Sequence of chain 7.A:
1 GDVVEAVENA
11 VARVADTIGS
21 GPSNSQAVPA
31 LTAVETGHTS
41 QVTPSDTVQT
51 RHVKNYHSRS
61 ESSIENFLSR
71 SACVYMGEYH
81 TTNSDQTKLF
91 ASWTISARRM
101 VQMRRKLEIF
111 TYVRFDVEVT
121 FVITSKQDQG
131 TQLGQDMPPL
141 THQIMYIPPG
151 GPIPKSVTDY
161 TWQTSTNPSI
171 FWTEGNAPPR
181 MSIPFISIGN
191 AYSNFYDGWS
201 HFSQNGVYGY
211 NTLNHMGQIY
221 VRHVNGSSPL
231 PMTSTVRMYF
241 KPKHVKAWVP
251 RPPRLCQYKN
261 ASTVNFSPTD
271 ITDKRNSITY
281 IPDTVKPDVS

This small molecule binds to this protein.
Small molecule (SMILES): NCCCCCCCCCCCC(=O)O

Binding-site contacts:
Ligand atom C3 contacts residue ILE183 of chain 7.A at 3.7 Å (hydrophobic).
Ligand atom C7 contacts residue ILE95 of chain 7.A at 4.3 Å (hydrophobic).
Ligand atom C10 contacts residue TYR192 of chain 7.A at 4.3 Å (hydrophobic).
Ligand atom O contacts residue VAL113 of chain 7.A at 4.0 Å.
Ligand atom CA2 contacts residue PHE115 of chain 7.A at 4.3 Å (hydrophobic).
Ligand atom C3 contacts residue ILE95 of chain 7.A at 4.2 Å (hydrophobic).
Ligand atom OXT contacts residue MET216 of chain 7.A at 4.2 Å.
Ligand atom C5 contacts residue PHE240 of chain 7.A at 4.1 Å (hydrophobic).
Ligand atom C contacts residue ASN194 of chain 7.A at 4.0 Å.
Ligand atom C contacts residue TYR192 of chain 7.A at 4.2 Å (hydrophobic).
Ligand atom C7 contacts residue VAL117 of chain 7.A at 4.3 Å (hydrophobic).
Ligand atom O contacts residue LEU107 of chain 7.A at 4.4 Å.
Ligand atom C9 contacts residue PHE115 of chain 7.A at 4.1 Å (hydrophobic).
Ligand atom C1 contacts residue ILE183 of chain 7.A at 4.2 Å (hydrophobic).
Ligand atom C contacts residue TYR210 of chain 7.A at 4.1 Å (hydrophobic).
Ligand atom C5 contacts residue ILE95 of chain 7.A at 3.8 Å (hydrophobic).
Ligand atom C6 contacts residue TYR192 of chain 7.A at 4.4 Å (hydrophobic).
Ligand atom C10 contacts residue MET216 of chain 7.A at 3.6 Å (hydrophobic).
Ligand atom C1 contacts residue VAL119 of chain 7.A at 4.2 Å (hydrophobic).
Ligand atom N contacts residue ILE219 of chain 7.A at 4.0 Å.
Ligand atom C7 contacts residue PHE240 of chain 7.A at 3.9 Å (hydrophobic).
Ligand atom C8 contacts residue MET216 of chain 7.A at 3.9 Å (hydrophobic).
Ligand atom C2 contacts residue ILE183 of chain 7.A at 4.2 Å (hydrophobic).
Ligand atom C5 contacts residue ILE183 of chain 7.A at 4.4 Å (hydrophobic).
Ligand atom O contacts residue ASN194 of chain 7.A at 3.0 Å (h-bond).
Ligand atom OXT contacts residue ASN194 of chain 7.A at 4.3 Å.
Ligand atom C1 contacts residue ILE219 of chain 7.A at 4.1 Å (hydrophobic).
Ligand atom C9 contacts residue PHE240 of chain 7.A at 4.1 Å (hydrophobic).
Ligand atom O contacts residue TYR192 of chain 7.A at 3.9 Å.
Ligand atom C8 contacts residue TYR192 of chain 7.A at 3.6 Å (hydrophobic).
Ligand atom C7 contacts residue TYR192 of chain 7.A at 4.4 Å (hydrophobic).
Ligand atom C6 contacts residue ILE95 of chain 7.A at 4.1 Å (hydrophobic).
Ligand atom C2 contacts residue ILE95 of chain 7.A at 3.8 Å (hydrophobic).
Ligand atom C9 contacts residue TYR192 of chain 7.A at 4.1 Å (hydrophobic).
Ligand atom N contacts residue MET181 of chain 7.A at 3.9 Å.
Ligand atom N contacts residue TYR146 of chain 7.A at 4.1 Å.
Ligand atom C2 contacts residue TYR146 of chain 7.A at 3.9 Å (hydrophobic).
Ligand atom C4 contacts residue ILE95 of chain 7.A at 4.0 Å (hydrophobic).
Ligand atom C4 contacts residue ILE183 of chain 7.A at 4.2 Å (hydrophobic).
Ligand atom OXT contacts residue TYR210 of chain 7.A at 3.0 Å (h-bond).